Binding-site contacts:
Ligand atom C3 contacts residue HIS103 of chain 1.F at 3.2 Å.
Ligand atom C6 contacts residue GLU260 of chain 1.F at 3.5 Å.
Ligand atom C6 contacts residue TRP288 of chain 1.F at 3.4 Å (hydrophobic).
Ligand atom O4 contacts residue TYR146 of chain 1.F at 3.2 Å (h-bond).
Ligand atom O5 contacts residue ARG239 of chain 1.F at 3.9 Å.
Ligand atom O6 contacts residue GLU260 of chain 1.F at 2.6 Å (salt-bridge).
Ligand atom C3 contacts residue TRP56 of chain 1.F at 4.0 Å (hydrophobic).
Ligand atom C5 contacts residue ASP207 of chain 1.F at 3.3 Å.
Ligand atom O3 contacts residue HIS103 of chain 1.F at 3.5 Å (h-bond).
Ligand atom O4 contacts residue HIS44 of chain 1.F at 2.7 Å (h-bond).
Ligand atom O3 contacts residue GLU55 of chain 1.F at 2.3 Å (salt-bridge).
Ligand atom O4 contacts residue ASP207 of chain 1.F at 3.4 Å (salt-bridge).
Ligand atom O6 contacts residue TRP288 of chain 1.F at 4.0 Å.
Ligand atom C1 contacts residue TRP288 of chain 1.F at 4.1 Å (hydrophobic).
Ligand atom C2 contacts residue HIS104 of chain 1.F at 3.9 Å.
Ligand atom C2 contacts residue GLU55 of chain 1.F at 4.2 Å.
Ligand atom O3 contacts residue TRP288 of chain 1.F at 3.7 Å.
Ligand atom O2 contacts residue ASP207 of chain 1.F at 3.3 Å (salt-bridge).
Ligand atom C2 contacts residue TRP56 of chain 1.F at 3.4 Å (hydrophobic).
Ligand atom C4 contacts residue TYR146 of chain 1.F at 4.3 Å (hydrophobic).
Ligand atom O2 contacts residue TRP56 of chain 1.F at 3.6 Å.
Ligand atom O3 contacts residue TRP56 of chain 1.F at 3.7 Å.
Ligand atom C5 contacts residue GLU260 of chain 1.F at 4.0 Å.
Ligand atom C4 contacts residue ASP207 of chain 1.F at 3.7 Å.
Ligand atom O6 contacts residue ARG239 of chain 1.F at 3.6 Å (salt-bridge).
Ligand atom C3 contacts residue ASP207 of chain 1.F at 3.9 Å.
Ligand atom O2 contacts residue PHE208 of chain 1.F at 3.7 Å.
Ligand atom C1 contacts residue GLU260 of chain 1.F at 3.2 Å.
Ligand atom O6 contacts residue CYS281 of chain 1.F at 3.5 Å (h-bond).
Ligand atom C4 contacts residue HIS103 of chain 1.F at 3.6 Å.
Ligand atom O1 contacts residue GLU260 of chain 1.F at 2.7 Å (salt-bridge).
Ligand atom C4 contacts residue HIS44 of chain 1.F at 3.3 Å.
Ligand atom O6 contacts residue TRP205 of chain 1.F at 3.8 Å.
Ligand atom C3 contacts residue GLU55 of chain 1.F at 3.7 Å.
Ligand atom C2 contacts residue ASP207 of chain 1.F at 4.0 Å.
Ligand atom O5 contacts residue ASP207 of chain 1.F at 3.3 Å (salt-bridge).
Ligand atom O4 contacts residue HIS103 of chain 1.F at 2.9 Å (h-bond).
Ligand atom C3 contacts residue HIS104 of chain 1.F at 4.2 Å.
Ligand atom O5 contacts residue GLU260 of chain 1.F at 3.4 Å (salt-bridge).
Ligand atom O2 contacts residue HIS104 of chain 1.F at 2.9 Å (h-bond).

Sequence of chain 1.F:
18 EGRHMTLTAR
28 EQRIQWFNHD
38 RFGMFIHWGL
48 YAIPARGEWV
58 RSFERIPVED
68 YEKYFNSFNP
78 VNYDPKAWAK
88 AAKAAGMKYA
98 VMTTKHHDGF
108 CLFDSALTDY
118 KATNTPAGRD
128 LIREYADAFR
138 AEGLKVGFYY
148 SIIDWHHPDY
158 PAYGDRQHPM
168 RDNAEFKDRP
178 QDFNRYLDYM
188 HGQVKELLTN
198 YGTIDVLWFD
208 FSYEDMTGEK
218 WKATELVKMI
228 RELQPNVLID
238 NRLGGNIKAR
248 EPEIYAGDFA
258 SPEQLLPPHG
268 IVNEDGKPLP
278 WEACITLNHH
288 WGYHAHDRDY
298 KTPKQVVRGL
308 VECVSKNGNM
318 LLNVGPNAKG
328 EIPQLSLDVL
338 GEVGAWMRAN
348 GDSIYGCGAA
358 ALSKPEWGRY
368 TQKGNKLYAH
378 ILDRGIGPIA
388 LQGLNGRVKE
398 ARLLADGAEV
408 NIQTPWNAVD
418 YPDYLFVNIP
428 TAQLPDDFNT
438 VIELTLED

Sequence of chain 1.E:
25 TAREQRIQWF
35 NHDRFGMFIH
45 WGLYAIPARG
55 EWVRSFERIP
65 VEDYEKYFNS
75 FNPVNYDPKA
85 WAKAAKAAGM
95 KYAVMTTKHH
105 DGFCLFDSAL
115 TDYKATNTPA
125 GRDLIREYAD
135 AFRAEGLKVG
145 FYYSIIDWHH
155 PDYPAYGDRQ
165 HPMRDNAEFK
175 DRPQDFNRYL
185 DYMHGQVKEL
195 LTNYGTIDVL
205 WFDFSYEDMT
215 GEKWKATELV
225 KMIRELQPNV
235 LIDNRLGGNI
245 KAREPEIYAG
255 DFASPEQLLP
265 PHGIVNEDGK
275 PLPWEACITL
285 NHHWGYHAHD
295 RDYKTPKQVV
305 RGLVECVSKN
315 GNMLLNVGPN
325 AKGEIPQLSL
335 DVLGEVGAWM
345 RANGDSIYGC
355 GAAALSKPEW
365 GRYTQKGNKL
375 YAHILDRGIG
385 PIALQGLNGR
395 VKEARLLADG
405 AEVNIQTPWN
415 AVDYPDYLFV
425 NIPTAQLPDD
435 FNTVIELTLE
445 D

The small molecule below binds the protein below.
Small molecule (SMILES): OC[C@H]1O[C@H](O)[C@H](O)[C@@H](O)[C@@H]1O